Sequence of chain 1.C:
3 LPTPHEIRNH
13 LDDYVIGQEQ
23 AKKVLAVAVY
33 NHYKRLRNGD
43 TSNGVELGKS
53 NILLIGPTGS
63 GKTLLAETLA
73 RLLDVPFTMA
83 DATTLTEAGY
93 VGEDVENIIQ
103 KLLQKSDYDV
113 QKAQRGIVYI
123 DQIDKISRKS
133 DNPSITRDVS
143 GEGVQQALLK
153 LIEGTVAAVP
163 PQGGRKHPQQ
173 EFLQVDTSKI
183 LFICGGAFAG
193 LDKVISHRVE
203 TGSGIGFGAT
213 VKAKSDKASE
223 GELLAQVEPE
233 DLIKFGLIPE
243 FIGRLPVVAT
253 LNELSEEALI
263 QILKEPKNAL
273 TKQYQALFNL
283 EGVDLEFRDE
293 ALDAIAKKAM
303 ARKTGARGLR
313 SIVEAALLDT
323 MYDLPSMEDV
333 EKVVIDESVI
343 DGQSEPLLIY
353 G

A small-molecule ligand and the protein it binds are described below.
Small molecule (SMILES): Nc1ncnc2c1ncn2[C@@H]1O[C@H](COP(=O)(O)OP(=O)(O)OP(O)(O)=S)[C@@H](O)[C@H]1O

Sequence of chain 1.D:
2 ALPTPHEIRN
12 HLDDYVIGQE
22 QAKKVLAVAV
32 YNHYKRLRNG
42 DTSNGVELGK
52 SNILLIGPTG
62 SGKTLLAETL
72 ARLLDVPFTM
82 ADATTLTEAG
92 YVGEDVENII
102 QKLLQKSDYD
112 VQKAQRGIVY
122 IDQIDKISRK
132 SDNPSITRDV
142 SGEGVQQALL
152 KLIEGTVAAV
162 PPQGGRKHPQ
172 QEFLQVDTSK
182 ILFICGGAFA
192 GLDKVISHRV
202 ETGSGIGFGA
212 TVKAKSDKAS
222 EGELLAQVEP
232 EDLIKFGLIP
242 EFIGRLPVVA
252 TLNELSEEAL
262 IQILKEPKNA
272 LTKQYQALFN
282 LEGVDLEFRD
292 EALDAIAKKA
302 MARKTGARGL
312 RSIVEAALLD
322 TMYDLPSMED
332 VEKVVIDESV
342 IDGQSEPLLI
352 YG

Binding-site contacts:
Ligand atom O2B contacts residue LYS64 of chain 1.C at 3.4 Å (salt-bridge).
Ligand atom O3B contacts residue ARG309 of chain 1.C at 2.6 Å (salt-bridge).
Ligand atom O2G contacts residue GLU242 of chain 1.D at 3.6 Å.
Ligand atom O2A contacts residue THR65 of chain 1.C at 2.5 Å (h-bond).
Ligand atom C8 contacts residue GLY61 of chain 1.C at 3.3 Å.
Ligand atom O3G contacts residue ARG309 of chain 1.C at 3.5 Å (salt-bridge).
Ligand atom PA contacts residue ARG309 of chain 1.C at 3.2 Å.
Ligand atom N7 contacts residue GLY63 of chain 1.C at 3.1 Å.
Ligand atom PB contacts residue ARG309 of chain 1.C at 3.4 Å.
Ligand atom O3A contacts residue GLY63 of chain 1.C at 3.0 Å (h-bond).
Ligand atom O3A contacts residue SER62 of chain 1.C at 3.6 Å (h-bond).
Ligand atom O1B contacts residue SER62 of chain 1.C at 3.4 Å (h-bond).
Ligand atom C8 contacts residue SER62 of chain 1.C at 3.6 Å.
Ligand atom PB contacts residue LYS64 of chain 1.C at 3.4 Å.
Ligand atom C8 contacts residue GLY63 of chain 1.C at 3.4 Å.
Ligand atom O3G contacts residue THR65 of chain 1.C at 2.7 Å (h-bond).
Ligand atom C2 contacts residue ILE264 of chain 1.C at 3.3 Å (hydrophobic).
Ligand atom N6 contacts residue ILE18 of chain 1.C at 3.3 Å (h-bond).
Ligand atom O5' contacts residue ARG309 of chain 1.C at 3.5 Å (salt-bridge).
Ligand atom O3A contacts residue GLY61 of chain 1.C at 3.3 Å.
Ligand atom O1A contacts residue THR65 of chain 1.C at 3.4 Å.
Ligand atom O2A contacts residue GLY63 of chain 1.C at 3.0 Å.
Ligand atom C5' contacts residue ARG309 of chain 1.C at 3.4 Å.
Ligand atom S1G contacts residue ARG246 of chain 1.D at 3.0 Å (salt-bridge).
Ligand atom N7 contacts residue SER62 of chain 1.C at 3.0 Å (h-bond).
Ligand atom O3A contacts residue LYS64 of chain 1.C at 3.4 Å (salt-bridge).
Ligand atom S1G contacts residue ARG309 of chain 1.C at 3.3 Å (salt-bridge).
Ligand atom O3B contacts residue GLY61 of chain 1.C at 3.1 Å (h-bond).
Ligand atom N1 contacts residue ILE264 of chain 1.C at 3.7 Å.
Ligand atom O1B contacts residue GLY63 of chain 1.C at 3.4 Å (h-bond).
Ligand atom O2A contacts residue LEU66 of chain 1.C at 2.5 Å (h-bond).
Ligand atom O2G contacts residue GLN124 of chain 1.C at 3.4 Å (h-bond).
Ligand atom O3A contacts residue ARG309 of chain 1.C at 3.1 Å (salt-bridge).
Ligand atom PG contacts residue ARG309 of chain 1.C at 3.2 Å.
Ligand atom O1A contacts residue ARG309 of chain 1.C at 2.5 Å (salt-bridge).
Ligand atom C1' contacts residue ALA308 of chain 1.C at 3.7 Å (hydrophobic).
Ligand atom O2A contacts residue LYS64 of chain 1.C at 3.0 Å (salt-bridge).
Ligand atom O1B contacts residue LYS64 of chain 1.C at 3.1 Å (salt-bridge).
Ligand atom O2B contacts residue THR65 of chain 1.C at 2.7 Å (h-bond).
Ligand atom O3G contacts residue ASP123 of chain 1.C at 3.6 Å.